This protein binds this small molecule.
Small molecule (SMILES): CC(C)CN(C[C@@H](O)[C@H](Cc1ccccc1)NC(=O)O[C@H]1CO[C@H]2OCC[C@H]21)S(=O)(=O)c1ccc(N)cc1

Sequence of chain 1.B:
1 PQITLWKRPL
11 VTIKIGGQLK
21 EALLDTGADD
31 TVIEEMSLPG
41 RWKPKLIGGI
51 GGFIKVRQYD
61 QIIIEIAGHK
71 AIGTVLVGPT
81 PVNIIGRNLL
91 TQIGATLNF

Binding-site contacts:
Ligand atom C16 contacts residue DMS1 of chain 1.G at 3.3 Å.
Ligand atom N1 contacts residue LYS55 of chain 1.B at 3.9 Å.
Ligand atom C4 contacts residue LYS55 of chain 1.B at 4.2 Å.
Ligand atom C2 contacts residue LYS45 of chain 1.B at 3.9 Å.
Ligand atom C3 contacts residue LYS45 of chain 1.B at 3.5 Å.
Ligand atom S8 contacts residue DMS1 of chain 1.G at 1.2 Å (h-bond).
Ligand atom C13 contacts residue DMS1 of chain 1.G at 3.9 Å.
Ligand atom C5 contacts residue DMS1 of chain 1.G at 0.7 Å.
Ligand atom C14 contacts residue ARG57 of chain 1.B at 4.0 Å.
Ligand atom C3 contacts residue VAL56 of chain 1.B at 3.2 Å (hydrophobic).
Ligand atom O9 contacts residue ARG57 of chain 1.B at 2.9 Å (salt-bridge).
Ligand atom C7 contacts residue DMS1 of chain 1.G at 2.5 Å.
Ligand atom N11 contacts residue DMS1 of chain 1.G at 2.5 Å (h-bond).
Ligand atom C4 contacts residue VAL56 of chain 1.B at 3.4 Å (hydrophobic).
Ligand atom C4 contacts residue PRO44 of chain 1.B at 3.9 Å (hydrophobic).
Ligand atom O9 contacts residue TRP42 of chain 1.B at 3.6 Å.
Ligand atom C2 contacts residue LYS55 of chain 1.B at 3.8 Å.
Ligand atom C7 contacts residue LYS55 of chain 1.B at 3.6 Å.
Ligand atom C2 contacts residue DMS1 of chain 1.G at 3.2 Å.
Ligand atom C3 contacts residue DMS1 of chain 1.G at 3.0 Å.
Ligand atom C14 contacts residue GLU35 of chain 1.B at 4.0 Å.
Ligand atom C6 contacts residue LYS55 of chain 1.B at 4.2 Å.
Ligand atom C12 contacts residue DMS1 of chain 1.G at 2.7 Å.
Ligand atom C4 contacts residue DMS1 of chain 1.G at 2.1 Å.
Ligand atom C14 contacts residue DMS1 of chain 1.G at 4.2 Å.
Ligand atom N1 contacts residue LEU46 of chain 1.B at 4.0 Å.
Ligand atom O9 contacts residue DMS1 of chain 1.G at 0.1 Å (h-bond).
Ligand atom C15 contacts residue LYS55 of chain 1.B at 4.1 Å.
Ligand atom C3 contacts residue PRO44 of chain 1.B at 3.5 Å (hydrophobic).
Ligand atom N1 contacts residue LYS45 of chain 1.B at 3.3 Å (salt-bridge).
Ligand atom C12 contacts residue ARG57 of chain 1.B at 4.0 Å.
Ligand atom C15 contacts residue GLY78 of chain 1.B at 3.6 Å.
Ligand atom N1 contacts residue PRO44 of chain 1.B at 4.0 Å.
Ligand atom C3 contacts residue LYS55 of chain 1.B at 3.7 Å.
Ligand atom C7 contacts residue PRO44 of chain 1.B at 4.2 Å (hydrophobic).
Ligand atom O10 contacts residue DMS1 of chain 1.G at 0.7 Å.
Ligand atom C17 contacts residue DMS1 of chain 1.G at 3.5 Å.
Ligand atom C6 contacts residue DMS1 of chain 1.G at 1.2 Å.
Ligand atom C2 contacts residue PRO44 of chain 1.B at 3.7 Å (hydrophobic).
Ligand atom C15 contacts residue VAL77 of chain 1.B at 3.3 Å (hydrophobic).